Sequence of chain 1.A:
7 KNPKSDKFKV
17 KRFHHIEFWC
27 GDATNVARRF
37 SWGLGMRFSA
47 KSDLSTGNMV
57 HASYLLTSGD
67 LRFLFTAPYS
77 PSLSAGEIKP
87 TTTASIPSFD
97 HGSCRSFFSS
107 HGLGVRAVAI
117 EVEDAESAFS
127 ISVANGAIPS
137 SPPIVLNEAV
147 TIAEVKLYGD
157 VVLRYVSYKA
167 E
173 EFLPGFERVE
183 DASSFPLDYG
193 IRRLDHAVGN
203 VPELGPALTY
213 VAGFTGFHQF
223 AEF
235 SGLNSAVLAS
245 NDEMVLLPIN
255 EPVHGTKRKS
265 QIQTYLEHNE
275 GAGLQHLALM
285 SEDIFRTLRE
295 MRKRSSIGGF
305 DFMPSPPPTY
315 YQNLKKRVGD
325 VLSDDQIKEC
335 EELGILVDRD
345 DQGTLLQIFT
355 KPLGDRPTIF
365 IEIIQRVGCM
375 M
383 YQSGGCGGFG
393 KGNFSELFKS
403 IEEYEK

Binding-site contacts:
Ligand atom C12 contacts residue HIS280 of chain 1.A at 3.6 Å.
Ligand atom C02 contacts residue PHE353 of chain 1.A at 3.7 Å (hydrophobic).
Ligand atom O24 contacts residue HIS280 of chain 1.A at 3.1 Å (h-bond).
Ligand atom C04 contacts residue PHE396 of chain 1.A at 3.5 Å (hydrophobic).
Ligand atom O14 contacts residue CO1 of chain 1.B at 2.0 Å.
Ligand atom N07 contacts residue PHE396 of chain 1.A at 3.5 Å.
Ligand atom C11 contacts residue HIS280 of chain 1.A at 3.5 Å.
Ligand atom O24 contacts residue CO1 of chain 1.B at 2.0 Å.
Ligand atom C22 contacts residue LYS393 of chain 1.A at 3.6 Å.
Ligand atom C03 contacts residue PHE396 of chain 1.A at 3.6 Å (hydrophobic).
Ligand atom C22 contacts residue SER239 of chain 1.A at 3.6 Å.
Ligand atom C03 contacts residue GLY392 of chain 1.A at 3.5 Å.
Ligand atom O14 contacts residue PHE391 of chain 1.A at 3.6 Å.
Ligand atom C05 contacts residue PHE353 of chain 1.A at 3.4 Å (hydrophobic).
Ligand atom C08 contacts residue PHE396 of chain 1.A at 3.7 Å (hydrophobic).
Ligand atom C29 contacts residue MET307 of chain 1.A at 3.6 Å (hydrophobic).
Ligand atom O14 contacts residue PHE353 of chain 1.A at 3.6 Å.
Ligand atom C32 contacts residue ARG262 of chain 1.A at 3.5 Å.
Ligand atom C19 contacts residue CO1 of chain 1.B at 3.2 Å.
Ligand atom C11 contacts residue PHE353 of chain 1.A at 3.6 Å (hydrophobic).
Ligand atom C19 contacts residue HIS280 of chain 1.A at 3.7 Å.
Ligand atom C18 contacts residue CO1 of chain 1.B at 3.5 Å.
Ligand atom C12 contacts residue PHE391 of chain 1.A at 3.6 Å (hydrophobic).
Ligand atom C06 contacts residue PHE353 of chain 1.A at 3.2 Å (hydrophobic).
Ligand atom O16 contacts residue LEU399 of chain 1.A at 3.7 Å.
Ligand atom C04 contacts residue PHE353 of chain 1.A at 3.6 Å (hydrophobic).
Ligand atom C31 contacts residue GLN265 of chain 1.A at 3.7 Å.
Ligand atom C33 contacts residue ARG262 of chain 1.A at 3.1 Å.
Ligand atom C20 contacts residue PRO252 of chain 1.A at 3.6 Å (hydrophobic).
Ligand atom O14 contacts residue GLU366 of chain 1.A at 3.0 Å (salt-bridge).
Ligand atom C22 contacts residue ASN254 of chain 1.A at 3.4 Å.
Ligand atom C02 contacts residue PHE391 of chain 1.A at 3.3 Å (hydrophobic).
Ligand atom C33 contacts residue GLN265 of chain 1.A at 3.4 Å.
Ligand atom C12 contacts residue CO1 of chain 1.B at 3.0 Å.
Ligand atom C32 contacts residue GLN265 of chain 1.A at 3.0 Å.
Ligand atom C01 contacts residue PHE353 of chain 1.A at 3.4 Å (hydrophobic).
Ligand atom C17 contacts residue ASN395 of chain 1.A at 3.7 Å.
Ligand atom O24 contacts residue HIS198 of chain 1.A at 3.0 Å (h-bond).
Ligand atom O14 contacts residue HIS280 of chain 1.A at 3.0 Å (h-bond).
Ligand atom C21 contacts residue SER239 of chain 1.A at 3.6 Å.

This small molecule binds to this protein.
Small molecule (SMILES): Cc1c(C(=O)C2=C(O)CCCC2=O)ccc2c1c(=O)n(-c1cccc3ccccc13)c(=O)n2C